Sequence of chain 1.J:
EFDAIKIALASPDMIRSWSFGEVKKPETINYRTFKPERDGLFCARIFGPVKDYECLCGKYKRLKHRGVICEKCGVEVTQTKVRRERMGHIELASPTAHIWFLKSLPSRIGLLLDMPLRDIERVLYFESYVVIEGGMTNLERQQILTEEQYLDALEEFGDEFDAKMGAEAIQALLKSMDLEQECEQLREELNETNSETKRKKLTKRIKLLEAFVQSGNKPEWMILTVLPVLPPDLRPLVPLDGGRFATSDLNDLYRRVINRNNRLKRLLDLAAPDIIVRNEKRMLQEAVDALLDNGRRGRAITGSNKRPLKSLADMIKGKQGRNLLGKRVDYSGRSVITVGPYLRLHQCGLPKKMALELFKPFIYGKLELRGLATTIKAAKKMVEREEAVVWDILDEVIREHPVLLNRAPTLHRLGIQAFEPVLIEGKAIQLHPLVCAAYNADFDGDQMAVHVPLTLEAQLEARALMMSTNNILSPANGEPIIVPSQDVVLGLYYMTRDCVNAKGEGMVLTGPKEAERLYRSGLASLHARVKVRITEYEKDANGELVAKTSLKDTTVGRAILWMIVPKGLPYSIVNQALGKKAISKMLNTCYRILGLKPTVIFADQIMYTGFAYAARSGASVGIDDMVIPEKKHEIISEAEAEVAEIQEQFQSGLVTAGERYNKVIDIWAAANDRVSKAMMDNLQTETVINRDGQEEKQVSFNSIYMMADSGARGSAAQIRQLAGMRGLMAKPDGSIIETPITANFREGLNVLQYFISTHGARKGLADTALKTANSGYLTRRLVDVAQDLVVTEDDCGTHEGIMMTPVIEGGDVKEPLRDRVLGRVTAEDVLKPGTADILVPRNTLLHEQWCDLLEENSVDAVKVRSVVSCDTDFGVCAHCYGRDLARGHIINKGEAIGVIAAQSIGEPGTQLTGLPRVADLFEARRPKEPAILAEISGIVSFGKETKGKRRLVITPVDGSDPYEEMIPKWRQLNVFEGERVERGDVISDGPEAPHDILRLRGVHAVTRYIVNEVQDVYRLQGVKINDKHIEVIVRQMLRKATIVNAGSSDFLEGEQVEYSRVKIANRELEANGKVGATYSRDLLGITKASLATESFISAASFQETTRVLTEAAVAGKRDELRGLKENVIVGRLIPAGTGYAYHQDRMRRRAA

Sequence of chain 1.I:
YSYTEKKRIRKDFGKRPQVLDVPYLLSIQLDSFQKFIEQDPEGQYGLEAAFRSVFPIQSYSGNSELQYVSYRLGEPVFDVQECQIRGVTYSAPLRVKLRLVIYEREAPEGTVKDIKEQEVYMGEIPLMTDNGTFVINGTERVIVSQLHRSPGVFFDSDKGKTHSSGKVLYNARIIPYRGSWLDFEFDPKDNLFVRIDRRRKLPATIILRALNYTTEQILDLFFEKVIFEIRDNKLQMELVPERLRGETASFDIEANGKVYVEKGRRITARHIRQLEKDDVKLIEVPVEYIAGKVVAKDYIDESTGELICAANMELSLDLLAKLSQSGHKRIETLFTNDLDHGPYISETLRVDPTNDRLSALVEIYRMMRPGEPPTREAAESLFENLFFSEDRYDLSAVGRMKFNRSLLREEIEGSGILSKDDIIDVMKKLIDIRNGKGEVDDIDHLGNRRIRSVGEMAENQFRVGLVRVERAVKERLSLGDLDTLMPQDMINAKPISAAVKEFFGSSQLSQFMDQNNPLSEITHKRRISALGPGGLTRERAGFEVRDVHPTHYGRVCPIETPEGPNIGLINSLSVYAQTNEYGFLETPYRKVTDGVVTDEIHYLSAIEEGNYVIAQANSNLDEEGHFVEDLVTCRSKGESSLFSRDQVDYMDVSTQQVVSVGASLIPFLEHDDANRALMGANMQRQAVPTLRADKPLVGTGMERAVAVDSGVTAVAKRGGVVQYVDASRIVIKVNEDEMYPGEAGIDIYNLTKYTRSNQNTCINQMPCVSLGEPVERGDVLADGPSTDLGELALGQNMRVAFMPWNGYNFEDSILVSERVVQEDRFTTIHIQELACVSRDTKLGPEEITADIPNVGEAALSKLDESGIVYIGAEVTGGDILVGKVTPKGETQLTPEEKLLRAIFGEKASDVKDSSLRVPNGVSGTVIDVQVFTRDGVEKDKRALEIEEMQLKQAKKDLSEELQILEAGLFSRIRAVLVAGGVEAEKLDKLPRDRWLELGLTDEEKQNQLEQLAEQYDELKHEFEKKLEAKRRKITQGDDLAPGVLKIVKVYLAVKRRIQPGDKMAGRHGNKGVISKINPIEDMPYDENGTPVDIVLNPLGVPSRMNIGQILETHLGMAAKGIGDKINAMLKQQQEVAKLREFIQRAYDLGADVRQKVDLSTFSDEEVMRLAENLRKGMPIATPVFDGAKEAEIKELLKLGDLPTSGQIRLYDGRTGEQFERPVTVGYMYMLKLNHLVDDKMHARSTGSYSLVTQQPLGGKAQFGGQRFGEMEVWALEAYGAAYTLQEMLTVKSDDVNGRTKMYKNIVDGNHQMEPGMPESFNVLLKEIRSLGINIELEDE

A protein and the small-molecule ligand that binds it are described below.
Small molecule (SMILES): Cc1ccc(CC2CCN(c3c(NS(=O)(=O)c4c(C)noc4C)c(=O)c3=O)CC2)cc1

Binding-site contacts:
Ligand atom C19 contacts residue LYS332 of chain 1.J at 3.9 Å.
Ligand atom C11 contacts residue ALA1323 of chain 1.J at 3.6 Å (hydrophobic).
Ligand atom O contacts residue GLY344 of chain 1.J at 3.3 Å.
Ligand atom C16 contacts residue ILE1330 of chain 1.I at 3.7 Å (hydrophobic).
Ligand atom N1 contacts residue GLY1271 of chain 1.I at 3.9 Å.
Ligand atom C12 contacts residue LEU1326 of chain 1.I at 3.6 Å (hydrophobic).
Ligand atom N1 contacts residue GLU1272 of chain 1.I at 3.6 Å.
Ligand atom C4 contacts residue VAL1351 of chain 1.J at 4.0 Å (hydrophobic).
Ligand atom C14 contacts residue ILE1320 of chain 1.J at 3.8 Å (hydrophobic).
Ligand atom C12 contacts residue ALA1323 of chain 1.J at 3.3 Å (hydrophobic).
Ligand atom C21 contacts residue LEU342 of chain 1.J at 3.0 Å (hydrophobic).
Ligand atom C6 contacts residue LEU1291 of chain 1.I at 3.7 Å (hydrophobic).
Ligand atom C9 contacts residue ILE1352 of chain 1.J at 3.6 Å (hydrophobic).
Ligand atom C6 contacts residue PHE1270 of chain 1.I at 3.7 Å (hydrophobic).
Ligand atom C13 contacts residue ALA1323 of chain 1.J at 3.4 Å (hydrophobic).
Ligand atom C15 contacts residue LEU1326 of chain 1.I at 3.5 Å (hydrophobic).
Ligand atom C6 contacts residue GLY344 of chain 1.J at 3.9 Å.
Ligand atom O2 contacts residue LYS345 of chain 1.J at 3.2 Å.
Ligand atom C18 contacts residue ALA1323 of chain 1.J at 3.5 Å (hydrophobic).
Ligand atom O3 contacts residue VAL1351 of chain 1.J at 3.6 Å (h-bond).
Ligand atom C7 contacts residue LEU342 of chain 1.J at 3.7 Å (hydrophobic).
Ligand atom N contacts residue ILE1352 of chain 1.J at 3.8 Å.
Ligand atom O contacts residue LEU342 of chain 1.J at 3.4 Å (h-bond).
Ligand atom C17 contacts residue LEU1326 of chain 1.I at 3.3 Å (hydrophobic).
Ligand atom C17 contacts residue ALA1323 of chain 1.J at 3.9 Å (hydrophobic).
Ligand atom O4 contacts residue LEU343 of chain 1.J at 3.6 Å.
Ligand atom C13 contacts residue ILE1320 of chain 1.J at 4.0 Å (hydrophobic).
Ligand atom C18 contacts residue ILE331 of chain 1.J at 3.7 Å (hydrophobic).
Ligand atom C15 contacts residue ALA1323 of chain 1.J at 4.0 Å (hydrophobic).
Ligand atom O3 contacts residue ILE1352 of chain 1.J at 3.4 Å.
Ligand atom C14 contacts residue LEU1326 of chain 1.I at 3.7 Å (hydrophobic).
Ligand atom O4 contacts residue LEU342 of chain 1.J at 2.6 Å (h-bond).
Ligand atom C contacts residue LEU342 of chain 1.J at 3.4 Å (hydrophobic).
Ligand atom C4 contacts residue ILE1352 of chain 1.J at 3.6 Å (hydrophobic).
Ligand atom C8 contacts residue ILE1352 of chain 1.J at 3.9 Å (hydrophobic).
Ligand atom C13 contacts residue LEU1326 of chain 1.I at 3.8 Å (hydrophobic).
Ligand atom C1 contacts residue LEU342 of chain 1.J at 3.7 Å (hydrophobic).
Ligand atom C14 contacts residue ALA1323 of chain 1.J at 3.7 Å (hydrophobic).
Ligand atom C17 contacts residue LEU1332 of chain 1.J at 3.9 Å (hydrophobic).
Ligand atom C18 contacts residue LEU1326 of chain 1.I at 3.4 Å (hydrophobic).